Binding-site contacts:
Ligand atom CB contacts residue GLY174 of chain 1.A at 3.4 Å.
Ligand atom NAG contacts residue GLY174 of chain 1.A at 3.6 Å.
Ligand atom CD2 contacts residue MET362 of chain 1.A at 3.6 Å (hydrophobic).
Ligand atom BR contacts residue LEU177 of chain 1.A at 3.7 Å.
Ligand atom C contacts residue ARG152 of chain 1.A at 3.7 Å.
Ligand atom CAL contacts residue PRO242 of chain 1.A at 3.9 Å (hydrophobic).
Ligand atom BR contacts residue VAL247 of chain 1.A at 3.5 Å.
Ligand atom CAM contacts residue PRO242 of chain 1.A at 3.9 Å (hydrophobic).
Ligand atom CAE contacts residue GLY174 of chain 1.A at 3.3 Å.
Ligand atom OXT contacts residue ARG152 of chain 1.A at 2.8 Å (salt-bridge).
Ligand atom CAA contacts residue VAL247 of chain 1.A at 3.8 Å (hydrophobic).
Ligand atom CAL contacts residue GLY174 of chain 1.A at 3.9 Å.
Ligand atom CAI contacts residue GLY174 of chain 1.A at 3.6 Å.
Ligand atom CAL contacts residue LEU155 of chain 1.A at 4.0 Å (hydrophobic).
Ligand atom BR contacts residue VAL360 of chain 1.A at 3.5 Å.
Ligand atom CE2 contacts residue MET362 of chain 1.A at 3.2 Å (hydrophobic).
Ligand atom OBF contacts residue TYR154 of chain 1.A at 2.6 Å (h-bond).
Ligand atom CB contacts residue HIS175 of chain 1.A at 3.8 Å.
Ligand atom N contacts residue GLY174 of chain 1.A at 2.9 Å (h-bond).
Ligand atom CAA contacts residue GLY174 of chain 1.A at 3.8 Å.
Ligand atom CAM contacts residue GLY174 of chain 1.A at 3.8 Å.
Ligand atom CBD contacts residue TYR154 of chain 1.A at 3.4 Å (hydrophobic).
Ligand atom BR contacts residue HIS175 of chain 1.A at 3.7 Å.
Ligand atom OBE contacts residue TYR154 of chain 1.A at 3.4 Å (h-bond).
Ligand atom CAC contacts residue GLY174 of chain 1.A at 3.3 Å.
Ligand atom CAD contacts residue GLY174 of chain 1.A at 3.2 Å.
Ligand atom CAM contacts residue THR172 of chain 1.A at 3.7 Å.
Ligand atom O contacts residue ARG152 of chain 1.A at 4.0 Å.
Ligand atom CAB contacts residue GLY174 of chain 1.A at 3.6 Å.
Ligand atom OXT contacts residue GLY174 of chain 1.A at 3.2 Å.
Ligand atom CAF contacts residue GLY174 of chain 1.A at 3.6 Å.
Ligand atom CAB contacts residue MET362 of chain 1.A at 3.6 Å (hydrophobic).
Ligand atom CAF contacts residue THR172 of chain 1.A at 3.6 Å.
Ligand atom CA contacts residue GLY174 of chain 1.A at 3.5 Å.
Ligand atom BR contacts residue ARG176 of chain 1.A at 3.5 Å.
Ligand atom O contacts residue HIS175 of chain 1.A at 3.9 Å.
Ligand atom CD2 contacts residue GLY174 of chain 1.A at 3.8 Å.
Ligand atom OBE contacts residue ARG152 of chain 1.A at 2.9 Å (salt-bridge).
Ligand atom C contacts residue GLY174 of chain 1.A at 3.7 Å.
Ligand atom CBD contacts residue ARG152 of chain 1.A at 3.8 Å.

Sequence of chain 1.A:
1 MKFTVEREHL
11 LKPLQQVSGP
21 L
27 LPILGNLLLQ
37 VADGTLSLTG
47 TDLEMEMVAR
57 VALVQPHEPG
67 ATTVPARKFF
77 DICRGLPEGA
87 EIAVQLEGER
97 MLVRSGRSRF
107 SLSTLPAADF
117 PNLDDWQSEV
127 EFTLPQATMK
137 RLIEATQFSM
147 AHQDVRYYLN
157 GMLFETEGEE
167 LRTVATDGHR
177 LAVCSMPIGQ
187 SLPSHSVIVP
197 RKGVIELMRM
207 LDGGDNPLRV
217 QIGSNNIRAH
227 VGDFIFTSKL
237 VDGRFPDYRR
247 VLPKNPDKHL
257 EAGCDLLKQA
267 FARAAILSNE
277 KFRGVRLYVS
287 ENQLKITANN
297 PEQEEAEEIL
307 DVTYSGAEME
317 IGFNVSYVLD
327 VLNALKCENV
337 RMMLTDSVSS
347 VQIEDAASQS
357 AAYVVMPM

This small molecule binds to this protein.
Small molecule (SMILES): O=C(Cn1c2c(c3cc(Br)ccc31)CC[C@@H](C(=O)O)C2)N[C@H](Cc1ccccc1)C(=O)O